Binding-site contacts:
Ligand atom C3 contacts residue ASN282 of chain 1.B at 3.8 Å.
Ligand atom O5 contacts residue ASN282 of chain 1.B at 2.4 Å (h-bond).
Ligand atom C8 contacts residue ASN282 of chain 1.B at 4.3 Å.
Ligand atom C2 contacts residue ASN282 of chain 1.B at 2.5 Å.
Ligand atom C7 contacts residue LYS558 of chain 1.C at 4.1 Å.
Ligand atom O7 contacts residue ASN282 of chain 1.B at 3.0 Å (h-bond).
Ligand atom C5 contacts residue ASN282 of chain 1.B at 3.7 Å.
Ligand atom C8 contacts residue LYS558 of chain 1.C at 3.6 Å.
Ligand atom O5 contacts residue GLU281 of chain 1.B at 4.1 Å.
Ligand atom C1 contacts residue ASN282 of chain 1.B at 1.4 Å.
Ligand atom N2 contacts residue ASN282 of chain 1.B at 2.9 Å (h-bond).
Ligand atom C4 contacts residue ASN282 of chain 1.B at 4.2 Å.
Ligand atom C7 contacts residue ASN282 of chain 1.B at 3.1 Å.
Ligand atom C6 contacts residue GLU281 of chain 1.B at 4.1 Å.
Ligand atom O7 contacts residue LYS558 of chain 1.C at 3.9 Å.
Ligand atom O6 contacts residue GLU281 of chain 1.B at 4.0 Å.

Sequence of chain 1.B:
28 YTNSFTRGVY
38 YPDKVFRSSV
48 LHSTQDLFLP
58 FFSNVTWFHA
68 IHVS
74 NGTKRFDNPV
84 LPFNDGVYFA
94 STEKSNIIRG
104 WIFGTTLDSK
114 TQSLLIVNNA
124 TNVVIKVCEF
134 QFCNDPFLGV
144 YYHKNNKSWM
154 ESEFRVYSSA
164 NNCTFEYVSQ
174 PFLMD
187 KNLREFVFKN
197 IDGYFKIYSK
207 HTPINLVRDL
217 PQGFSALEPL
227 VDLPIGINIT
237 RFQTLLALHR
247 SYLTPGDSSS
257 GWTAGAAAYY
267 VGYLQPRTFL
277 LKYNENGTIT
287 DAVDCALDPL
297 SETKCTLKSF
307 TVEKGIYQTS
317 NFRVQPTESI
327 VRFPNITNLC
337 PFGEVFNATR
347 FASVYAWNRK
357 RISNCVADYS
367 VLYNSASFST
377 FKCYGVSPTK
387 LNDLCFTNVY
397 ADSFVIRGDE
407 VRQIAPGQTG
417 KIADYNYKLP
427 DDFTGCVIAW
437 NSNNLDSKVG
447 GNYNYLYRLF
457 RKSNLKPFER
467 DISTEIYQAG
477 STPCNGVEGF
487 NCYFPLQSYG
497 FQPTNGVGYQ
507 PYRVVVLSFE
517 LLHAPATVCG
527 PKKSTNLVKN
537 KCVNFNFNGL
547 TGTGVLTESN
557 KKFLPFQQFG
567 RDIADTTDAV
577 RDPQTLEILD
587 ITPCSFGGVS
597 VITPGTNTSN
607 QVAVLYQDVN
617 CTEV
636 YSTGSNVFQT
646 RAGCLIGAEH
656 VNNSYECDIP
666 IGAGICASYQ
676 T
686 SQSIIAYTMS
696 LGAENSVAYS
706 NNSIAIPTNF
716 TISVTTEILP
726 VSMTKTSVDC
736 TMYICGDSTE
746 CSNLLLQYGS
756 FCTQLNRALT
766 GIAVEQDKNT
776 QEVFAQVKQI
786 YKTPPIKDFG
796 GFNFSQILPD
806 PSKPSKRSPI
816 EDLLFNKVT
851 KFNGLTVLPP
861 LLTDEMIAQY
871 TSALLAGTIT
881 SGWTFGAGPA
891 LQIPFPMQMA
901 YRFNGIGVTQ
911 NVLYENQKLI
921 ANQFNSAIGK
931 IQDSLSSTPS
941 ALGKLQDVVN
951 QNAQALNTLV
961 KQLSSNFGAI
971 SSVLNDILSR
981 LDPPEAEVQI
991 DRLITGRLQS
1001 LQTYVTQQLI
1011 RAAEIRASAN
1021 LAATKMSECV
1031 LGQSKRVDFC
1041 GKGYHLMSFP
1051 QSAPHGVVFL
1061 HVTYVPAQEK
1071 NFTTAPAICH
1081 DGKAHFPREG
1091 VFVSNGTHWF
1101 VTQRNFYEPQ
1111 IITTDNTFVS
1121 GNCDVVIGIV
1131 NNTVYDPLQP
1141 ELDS

Sequence of chain 1.C:
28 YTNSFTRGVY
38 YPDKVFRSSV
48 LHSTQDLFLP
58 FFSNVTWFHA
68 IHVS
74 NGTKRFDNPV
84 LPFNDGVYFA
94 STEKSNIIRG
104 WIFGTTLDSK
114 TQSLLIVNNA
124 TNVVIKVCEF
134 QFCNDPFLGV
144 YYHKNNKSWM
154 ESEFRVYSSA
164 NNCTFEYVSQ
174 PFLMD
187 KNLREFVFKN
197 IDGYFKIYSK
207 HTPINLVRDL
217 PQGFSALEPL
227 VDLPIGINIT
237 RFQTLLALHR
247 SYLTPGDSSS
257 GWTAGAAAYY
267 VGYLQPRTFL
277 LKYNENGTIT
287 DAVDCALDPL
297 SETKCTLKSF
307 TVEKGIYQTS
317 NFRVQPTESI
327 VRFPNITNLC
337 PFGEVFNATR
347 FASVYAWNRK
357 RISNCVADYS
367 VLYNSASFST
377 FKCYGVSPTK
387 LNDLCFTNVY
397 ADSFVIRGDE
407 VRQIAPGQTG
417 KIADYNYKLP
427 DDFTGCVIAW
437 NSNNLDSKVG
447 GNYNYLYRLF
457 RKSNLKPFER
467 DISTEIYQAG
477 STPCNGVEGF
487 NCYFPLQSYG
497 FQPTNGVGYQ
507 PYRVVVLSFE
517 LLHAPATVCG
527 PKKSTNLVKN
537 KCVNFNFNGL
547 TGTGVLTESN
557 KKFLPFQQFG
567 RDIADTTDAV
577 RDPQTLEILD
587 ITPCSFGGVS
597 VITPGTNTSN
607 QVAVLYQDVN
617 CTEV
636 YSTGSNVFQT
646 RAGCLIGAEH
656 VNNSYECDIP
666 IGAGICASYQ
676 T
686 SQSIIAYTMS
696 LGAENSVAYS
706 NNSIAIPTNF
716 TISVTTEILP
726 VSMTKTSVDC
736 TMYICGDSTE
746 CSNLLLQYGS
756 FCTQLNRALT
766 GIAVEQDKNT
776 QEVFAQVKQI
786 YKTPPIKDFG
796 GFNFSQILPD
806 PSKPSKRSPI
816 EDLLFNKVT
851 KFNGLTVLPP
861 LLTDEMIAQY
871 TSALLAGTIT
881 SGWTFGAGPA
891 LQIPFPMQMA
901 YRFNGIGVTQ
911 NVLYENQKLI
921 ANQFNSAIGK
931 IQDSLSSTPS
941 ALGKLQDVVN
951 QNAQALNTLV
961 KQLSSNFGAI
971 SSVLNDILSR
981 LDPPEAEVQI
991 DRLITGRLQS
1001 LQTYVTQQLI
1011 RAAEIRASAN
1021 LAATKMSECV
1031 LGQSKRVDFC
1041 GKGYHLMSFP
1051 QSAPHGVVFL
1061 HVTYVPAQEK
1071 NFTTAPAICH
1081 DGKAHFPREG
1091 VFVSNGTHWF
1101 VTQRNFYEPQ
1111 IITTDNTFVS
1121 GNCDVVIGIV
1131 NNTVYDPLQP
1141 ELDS

A protein and the small-molecule ligand that binds it are described below.
Small molecule (SMILES): CC(=O)N[C@@H]1[C@@H](O)[C@H](O)[C@@H](CO)O[C@H]1O